Sequence of chain 1.C:
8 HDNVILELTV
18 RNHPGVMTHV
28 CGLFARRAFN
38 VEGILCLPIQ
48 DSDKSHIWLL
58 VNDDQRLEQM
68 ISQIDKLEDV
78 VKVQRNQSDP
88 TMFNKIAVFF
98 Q

A protein and the small-molecule ligand that binds it are described below.
Small molecule (SMILES): CC(C)[C@H](N)C(=O)O

Sequence of chain 1.D:
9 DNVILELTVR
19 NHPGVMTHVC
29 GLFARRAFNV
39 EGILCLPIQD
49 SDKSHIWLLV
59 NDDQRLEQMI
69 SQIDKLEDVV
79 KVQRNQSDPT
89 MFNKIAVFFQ

Binding-site contacts:
Ligand atom C contacts residue ASN37 of chain 1.C at 4.1 Å.
Ligand atom OXT contacts residue GLY22 of chain 1.D at 3.4 Å (h-bond).
Ligand atom O contacts residue VAL38 of chain 1.C at 2.9 Å (h-bond).
Ligand atom O contacts residue GLY22 of chain 1.D at 3.9 Å.
Ligand atom C contacts residue VAL38 of chain 1.C at 4.1 Å (hydrophobic).
Ligand atom CB contacts residue VAL38 of chain 1.C at 4.1 Å (hydrophobic).
Ligand atom C contacts residue MET24 of chain 1.D at 3.8 Å (hydrophobic).
Ligand atom CA contacts residue MET24 of chain 1.D at 4.2 Å (hydrophobic).
Ligand atom CG1 contacts residue ILE54 of chain 1.D at 4.2 Å (hydrophobic).
Ligand atom CA contacts residue VAL38 of chain 1.C at 3.8 Å (hydrophobic).
Ligand atom CA contacts residue VAL23 of chain 1.D at 4.0 Å (hydrophobic).
Ligand atom CG2 contacts residue MET24 of chain 1.D at 4.0 Å (hydrophobic).
Ligand atom O contacts residue PRO21 of chain 1.D at 3.9 Å.
Ligand atom CG1 contacts residue ASN19 of chain 1.D at 4.0 Å.
Ligand atom C contacts residue HIS20 of chain 1.D at 3.3 Å.
Ligand atom N contacts residue ASN37 of chain 1.C at 2.9 Å (h-bond).
Ligand atom OXT contacts residue VAL23 of chain 1.D at 3.2 Å (h-bond).
Ligand atom OXT contacts residue MET24 of chain 1.D at 2.8 Å (h-bond).
Ligand atom C contacts residue VAL23 of chain 1.D at 4.0 Å (hydrophobic).
Ligand atom CB contacts residue MET24 of chain 1.D at 3.9 Å (hydrophobic).
Ligand atom CG2 contacts residue VAL38 of chain 1.C at 3.3 Å (hydrophobic).
Ligand atom CG1 contacts residue ARG18 of chain 1.D at 4.2 Å.
Ligand atom CG2 contacts residue CYS43 of chain 1.D at 3.6 Å (hydrophobic).
Ligand atom CA contacts residue ASN19 of chain 1.D at 4.2 Å.
Ligand atom N contacts residue HIS20 of chain 1.D at 3.5 Å (h-bond).
Ligand atom OXT contacts residue HIS20 of chain 1.D at 3.8 Å.
Ligand atom C contacts residue PRO21 of chain 1.D at 4.2 Å (hydrophobic).
Ligand atom CG1 contacts residue SER52 of chain 1.D at 4.0 Å.
Ligand atom CG1 contacts residue VAL17 of chain 1.D at 3.7 Å (hydrophobic).
Ligand atom CG1 contacts residue CYS43 of chain 1.D at 3.8 Å (hydrophobic).
Ligand atom N contacts residue VAL38 of chain 1.C at 2.9 Å (h-bond).
Ligand atom CA contacts residue HIS20 of chain 1.D at 3.1 Å.
Ligand atom CG2 contacts residue ILE41 of chain 1.C at 3.9 Å (hydrophobic).
Ligand atom CA contacts residue ASN37 of chain 1.C at 3.9 Å.
Ligand atom OXT contacts residue PRO21 of chain 1.D at 4.2 Å.
Ligand atom CB contacts residue VAL23 of chain 1.D at 4.1 Å (hydrophobic).
Ligand atom O contacts residue ASN37 of chain 1.C at 3.6 Å.
Ligand atom N contacts residue ASN19 of chain 1.D at 2.9 Å (h-bond).
Ligand atom C contacts residue GLY22 of chain 1.D at 3.8 Å.
Ligand atom O contacts residue HIS20 of chain 1.D at 3.7 Å.